This protein binds this small molecule.
Small molecule (SMILES): CC(C)NC[C@H](O)COc1ccc(S(N)(=O)=O)cc1

Binding-site contacts:
Ligand atom S07 contacts residue ZN1 of chain 1.B at 3.0 Å.
Ligand atom C03 contacts residue LEU194 of chain 1.A at 3.9 Å (hydrophobic).
Ligand atom C18 contacts residue 86B1 of chain 1.F at 3.1 Å.
Ligand atom O09 contacts residue TRP205 of chain 1.A at 4.0 Å.
Ligand atom S07 contacts residue THR195 of chain 1.A at 3.9 Å.
Ligand atom C02 contacts residue VAL118 of chain 1.A at 3.9 Å (hydrophobic).
Ligand atom C02 contacts residue HIS91 of chain 1.A at 4.0 Å.
Ligand atom C06 contacts residue THR196 of chain 1.A at 3.5 Å.
Ligand atom O09 contacts residue ZN1 of chain 1.B at 3.0 Å.
Ligand atom N10 contacts residue ZN1 of chain 1.B at 2.1 Å.
Ligand atom C05 contacts residue LEU194 of chain 1.A at 4.1 Å (hydrophobic).
Ligand atom N10 contacts residue HIS91 of chain 1.A at 3.4 Å (h-bond).
Ligand atom C05 contacts residue GOL1 of chain 1.G at 3.8 Å.
Ligand atom O08 contacts residue LEU194 of chain 1.A at 3.5 Å.
Ligand atom C01 contacts residue LEU194 of chain 1.A at 4.0 Å (hydrophobic).
Ligand atom C14 contacts residue PHE127 of chain 1.A at 4.1 Å (hydrophobic).
Ligand atom C19 contacts residue VAL131 of chain 1.A at 4.1 Å (hydrophobic).
Ligand atom O11 contacts residue GOL1 of chain 1.G at 4.0 Å.
Ligand atom O09 contacts residue HIS116 of chain 1.A at 3.5 Å (h-bond).
Ligand atom C02 contacts residue LEU194 of chain 1.A at 3.9 Å (hydrophobic).
Ligand atom O08 contacts residue ZN1 of chain 1.B at 4.0 Å.
Ligand atom N10 contacts residue THR195 of chain 1.A at 2.7 Å (h-bond).
Ligand atom C06 contacts residue LEU194 of chain 1.A at 3.9 Å (hydrophobic).
Ligand atom C04 contacts residue GOL1 of chain 1.G at 3.9 Å.
Ligand atom C04 contacts residue LEU194 of chain 1.A at 4.0 Å (hydrophobic).
Ligand atom N10 contacts residue HIS116 of chain 1.A at 3.5 Å (h-bond).
Ligand atom O08 contacts residue TRP205 of chain 1.A at 3.5 Å.
Ligand atom C05 contacts residue THR196 of chain 1.A at 3.4 Å.
Ligand atom C17 contacts residue PHE127 of chain 1.A at 4.0 Å (hydrophobic).
Ligand atom C01 contacts residue HIS91 of chain 1.A at 4.0 Å.
Ligand atom O16 contacts residue PHE127 of chain 1.A at 4.1 Å.
Ligand atom S07 contacts residue HIS116 of chain 1.A at 4.0 Å.
Ligand atom O09 contacts residue VAL139 of chain 1.A at 3.9 Å.
Ligand atom C19 contacts residue PRO198 of chain 1.A at 4.1 Å (hydrophobic).
Ligand atom O09 contacts residue HIS91 of chain 1.A at 3.4 Å.
Ligand atom O08 contacts residue THR195 of chain 1.A at 3.0 Å (h-bond).
Ligand atom N10 contacts residue HIS93 of chain 1.A at 3.4 Å (h-bond).
Ligand atom C03 contacts residue GLN89 of chain 1.A at 3.9 Å.
Ligand atom O09 contacts residue VAL118 of chain 1.A at 4.0 Å.
Ligand atom S07 contacts residue HIS91 of chain 1.A at 3.9 Å.

Sequence of chain 1.A:
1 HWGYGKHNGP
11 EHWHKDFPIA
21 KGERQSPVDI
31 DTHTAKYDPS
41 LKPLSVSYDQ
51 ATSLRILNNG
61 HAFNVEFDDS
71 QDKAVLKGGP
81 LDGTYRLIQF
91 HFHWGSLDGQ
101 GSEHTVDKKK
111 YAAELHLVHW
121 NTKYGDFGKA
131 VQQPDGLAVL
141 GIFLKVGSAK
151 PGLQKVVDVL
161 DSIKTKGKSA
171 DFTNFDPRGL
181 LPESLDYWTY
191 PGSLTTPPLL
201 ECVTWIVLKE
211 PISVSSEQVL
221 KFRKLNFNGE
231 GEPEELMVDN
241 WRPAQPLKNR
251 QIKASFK